Sequence of chain 15.C:
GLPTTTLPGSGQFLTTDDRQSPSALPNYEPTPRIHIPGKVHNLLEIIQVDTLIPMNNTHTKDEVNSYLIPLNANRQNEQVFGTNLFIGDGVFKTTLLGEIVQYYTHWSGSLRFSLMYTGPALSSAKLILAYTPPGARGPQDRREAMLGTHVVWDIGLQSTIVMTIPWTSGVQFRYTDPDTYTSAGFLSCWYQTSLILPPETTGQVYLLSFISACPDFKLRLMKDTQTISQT

Sequence of chain 15.A:
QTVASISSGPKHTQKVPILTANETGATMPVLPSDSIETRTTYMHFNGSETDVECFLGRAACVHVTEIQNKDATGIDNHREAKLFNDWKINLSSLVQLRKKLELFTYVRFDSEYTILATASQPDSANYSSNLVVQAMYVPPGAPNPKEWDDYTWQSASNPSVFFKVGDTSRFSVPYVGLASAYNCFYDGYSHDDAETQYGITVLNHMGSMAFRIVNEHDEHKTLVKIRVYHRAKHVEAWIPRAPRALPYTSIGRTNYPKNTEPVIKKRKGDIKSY

This small molecule binds to this protein.
Small molecule (SMILES): COc1cc(CC(=O)c2ccc(C#N)cc2)c([N+](=O)[O-])cc1OC

Sequence of chain 11.C:
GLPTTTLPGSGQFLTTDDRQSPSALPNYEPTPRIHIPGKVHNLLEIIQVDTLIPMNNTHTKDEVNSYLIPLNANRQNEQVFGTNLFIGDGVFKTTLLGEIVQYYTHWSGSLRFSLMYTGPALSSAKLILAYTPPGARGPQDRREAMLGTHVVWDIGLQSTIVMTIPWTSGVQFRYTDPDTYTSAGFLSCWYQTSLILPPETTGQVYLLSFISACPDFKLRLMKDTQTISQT

Binding-site contacts:
Ligand atom C14 contacts residue TYR197 of chain 15.A at 3.7 Å (hydrophobic).
Ligand atom C08 contacts residue TYR128 of chain 15.A at 3.3 Å (hydrophobic).
Ligand atom C01 contacts residue PHE186 of chain 15.A at 2.8 Å (hydrophobic).
Ligand atom C10 contacts residue MET221 of chain 15.A at 3.9 Å (hydrophobic).
Ligand atom C12 contacts residue TYR197 of chain 15.A at 3.5 Å (hydrophobic).
Ligand atom C10 contacts residue TYR197 of chain 15.A at 3.7 Å (hydrophobic).
Ligand atom C06 contacts residue TYR128 of chain 15.A at 3.4 Å (hydrophobic).
Ligand atom C06 contacts residue ILE104 of chain 15.A at 3.5 Å (hydrophobic).
Ligand atom O16 contacts residue VAL188 of chain 15.A at 3.8 Å.
Ligand atom O20 contacts residue TYR152 of chain 15.A at 3.7 Å.
Ligand atom C05 contacts residue TYR128 of chain 15.A at 3.8 Å (hydrophobic).
Ligand atom C07 contacts residue TYR128 of chain 15.A at 2.9 Å (hydrophobic).
Ligand atom C01 contacts residue TYR128 of chain 15.A at 2.9 Å (hydrophobic).
Ligand atom N22 contacts residue TYR152 of chain 15.A at 3.3 Å (h-bond).
Ligand atom O16 contacts residue TYR128 of chain 15.A at 2.9 Å (h-bond).
Ligand atom O23 contacts residue LEU221 of chain 11.C at 3.9 Å.
Ligand atom O23 contacts residue VAL191 of chain 15.A at 3.9 Å.
Ligand atom C15 contacts residue TYR128 of chain 15.A at 3.1 Å (hydrophobic).
Ligand atom C03 contacts residue TYR128 of chain 15.A at 3.7 Å (hydrophobic).
Ligand atom C11 contacts residue TYR197 of chain 15.A at 3.5 Å (hydrophobic).
Ligand atom O02 contacts residue MET224 of chain 15.A at 3.5 Å.
Ligand atom O20 contacts residue PHE186 of chain 15.A at 3.8 Å.
Ligand atom O24 contacts residue TYR152 of chain 15.A at 3.5 Å (h-bond).
Ligand atom N22 contacts residue VAL191 of chain 15.A at 3.9 Å.
Ligand atom C21 contacts residue TYR152 of chain 15.A at 3.6 Å (hydrophobic).
Ligand atom C18 contacts residue TYR152 of chain 15.A at 3.7 Å (hydrophobic).
Ligand atom C19 contacts residue TYR152 of chain 15.A at 3.9 Å (hydrophobic).
Ligand atom N13 contacts residue TYR197 of chain 15.A at 3.4 Å.
Ligand atom C08 contacts residue TYR197 of chain 15.A at 3.9 Å (hydrophobic).
Ligand atom C14 contacts residue LEU106 of chain 15.A at 3.5 Å (hydrophobic).
Ligand atom O24 contacts residue VAL191 of chain 15.A at 3.1 Å.
Ligand atom C09 contacts residue MET221 of chain 15.A at 3.9 Å (hydrophobic).
Ligand atom C15 contacts residue SER126 of chain 15.A at 3.5 Å.
Ligand atom C17 contacts residue TYR152 of chain 15.A at 3.8 Å (hydrophobic).
Ligand atom O23 contacts residue TYR152 of chain 15.A at 3.0 Å (h-bond).
Ligand atom C01 contacts residue MET224 of chain 15.A at 3.7 Å (hydrophobic).
Ligand atom C04 contacts residue TYR128 of chain 15.A at 3.4 Å (hydrophobic).
Ligand atom O02 contacts residue TYR128 of chain 15.A at 3.8 Å.
Ligand atom C15 contacts residue TYR197 of chain 15.A at 3.8 Å (hydrophobic).
Ligand atom N13 contacts residue GOL1 of chain 15.E at 3.7 Å.